Binding-site contacts:
Ligand atom CAM contacts residue TYR205 of chain 1.F at 4.5 Å (hydrophobic).
Ligand atom CAK contacts residue TYR72 of chain 1.G at 4.4 Å (hydrophobic).
Ligand atom CAI contacts residue TYR72 of chain 1.G at 3.7 Å (hydrophobic).
Ligand atom CAD contacts residue ARG74 of chain 1.G at 4.1 Å.
Ligand atom CAA contacts residue TYR72 of chain 1.G at 4.0 Å (hydrophobic).
Ligand atom OAJ contacts residue PHE53 of chain 1.G at 3.5 Å.
Ligand atom CAE contacts residue PHE53 of chain 1.G at 4.0 Å (hydrophobic).
Ligand atom NAY contacts residue SER163 of chain 1.F at 4.3 Å.
Ligand atom CAP contacts residue TYR205 of chain 1.F at 3.2 Å (hydrophobic).
Ligand atom CAS contacts residue GLU162 of chain 1.F at 3.9 Å.
Ligand atom CAX contacts residue GLU162 of chain 1.F at 3.6 Å.
Ligand atom CAT contacts residue TYR212 of chain 1.F at 4.3 Å (hydrophobic).
Ligand atom CAS contacts residue TYR212 of chain 1.F at 4.3 Å (hydrophobic).
Ligand atom CAQ contacts residue GLU162 of chain 1.F at 3.7 Å.
Ligand atom CAE contacts residue ARG74 of chain 1.G at 3.9 Å.
Ligand atom CAR contacts residue TYR212 of chain 1.F at 4.2 Å (hydrophobic).
Ligand atom CAR contacts residue GLU162 of chain 1.F at 4.2 Å.
Ligand atom CAI contacts residue SER184 of chain 1.G at 4.0 Å.
Ligand atom CAE contacts residue SER135 of chain 1.G at 4.4 Å.
Ligand atom NAH contacts residue TYR72 of chain 1.G at 3.8 Å.
Ligand atom CAU contacts residue TYR212 of chain 1.F at 4.1 Å (hydrophobic).
Ligand atom NAY contacts residue TRP164 of chain 1.F at 3.1 Å (h-bond).
Ligand atom CAD contacts residue SER135 of chain 1.G at 3.4 Å.
Ligand atom CAS contacts residue TRP164 of chain 1.F at 4.0 Å (hydrophobic).
Ligand atom OAJ contacts residue TYR72 of chain 1.G at 3.2 Å.
Ligand atom CAS contacts residue SER163 of chain 1.F at 3.9 Å.
Ligand atom CAF contacts residue PHE53 of chain 1.G at 3.9 Å (hydrophobic).
Ligand atom CAV contacts residue TRP164 of chain 1.F at 3.6 Å (hydrophobic).
Ligand atom OAJ contacts residue SER184 of chain 1.G at 3.4 Å (h-bond).
Ligand atom CAW contacts residue TRP164 of chain 1.F at 3.5 Å (hydrophobic).
Ligand atom CAC contacts residue SER135 of chain 1.G at 3.7 Å.
Ligand atom OAO contacts residue TYR205 of chain 1.F at 3.9 Å.
Ligand atom CAL contacts residue SER184 of chain 1.G at 4.2 Å.
Ligand atom CAF contacts residue TYR72 of chain 1.G at 4.3 Å (hydrophobic).
Ligand atom CAX contacts residue TRP164 of chain 1.F at 3.5 Å (hydrophobic).
Ligand atom CAQ contacts residue TYR205 of chain 1.F at 4.5 Å (hydrophobic).
Ligand atom NAY contacts residue GLU162 of chain 1.F at 4.4 Å.

The small molecule below binds the protein below.
Small molecule (SMILES): O=C1C[C@@H]2OCC=C3CN4CC[C@]56c7ccccc7N1[C@H]5[C@H]2[C@H]3C[C@H]46

Sequence of chain 1.F:
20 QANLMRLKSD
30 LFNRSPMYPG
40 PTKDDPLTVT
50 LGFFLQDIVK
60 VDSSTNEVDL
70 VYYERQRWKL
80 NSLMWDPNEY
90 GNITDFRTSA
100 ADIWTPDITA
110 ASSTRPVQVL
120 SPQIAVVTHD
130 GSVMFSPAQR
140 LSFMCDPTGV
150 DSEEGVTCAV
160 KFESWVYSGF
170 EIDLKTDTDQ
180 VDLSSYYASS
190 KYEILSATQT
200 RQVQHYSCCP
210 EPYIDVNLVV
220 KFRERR

Sequence of chain 1.G:
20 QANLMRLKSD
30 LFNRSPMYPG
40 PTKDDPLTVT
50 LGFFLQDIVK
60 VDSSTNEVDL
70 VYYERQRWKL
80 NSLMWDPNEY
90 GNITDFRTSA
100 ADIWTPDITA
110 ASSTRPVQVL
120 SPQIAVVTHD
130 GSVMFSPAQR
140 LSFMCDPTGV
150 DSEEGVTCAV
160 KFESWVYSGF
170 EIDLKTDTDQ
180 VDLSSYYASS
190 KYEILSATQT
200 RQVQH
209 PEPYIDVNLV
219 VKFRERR